The small molecule below binds the protein below.
Small molecule (SMILES): O=C([O-])C(=O)[O-]

Binding-site contacts:
Ligand atom C1 contacts residue THR244 of chain 1.E at 3.9 Å.
Ligand atom O1 contacts residue MG1 of chain 1.DA at 4.1 Å.
Ligand atom O1 contacts residue ARG87 of chain 1.E at 4.2 Å.
Ligand atom O1 contacts residue THR244 of chain 1.E at 3.4 Å (h-bond).
Ligand atom O2 contacts residue MG1 of chain 1.DA at 4.0 Å.
Ligand atom O1 contacts residue LYS186 of chain 1.E at 3.9 Å.
Ligand atom C2 contacts residue MG1 of chain 1.DA at 2.8 Å.
Ligand atom O2 contacts residue THR244 of chain 1.E at 2.6 Å (h-bond).
Ligand atom C2 contacts residue THR244 of chain 1.E at 3.5 Å.
Ligand atom O2 contacts residue ALA209 of chain 1.E at 3.3 Å.
Ligand atom C2 contacts residue ASP212 of chain 1.E at 3.8 Å.
Ligand atom O1 contacts residue ALA209 of chain 1.E at 4.0 Å.
Ligand atom C1 contacts residue MG1 of chain 1.DA at 2.8 Å.
Ligand atom C1 contacts residue ALA209 of chain 1.E at 3.7 Å (hydrophobic).
Ligand atom O4 contacts residue ASP212 of chain 1.E at 2.8 Å (salt-bridge).
Ligand atom O3 contacts residue ALA209 of chain 1.E at 4.2 Å.
Ligand atom O1 contacts residue MET276 of chain 1.E at 4.1 Å.
Ligand atom O2 contacts residue GLY211 of chain 1.E at 2.9 Å (h-bond).
Ligand atom C2 contacts residue ALA209 of chain 1.E at 3.5 Å (hydrophobic).
Ligand atom O3 contacts residue GLU188 of chain 1.E at 3.3 Å (salt-bridge).
Ligand atom C1 contacts residue LYS186 of chain 1.E at 3.7 Å.
Ligand atom C2 contacts residue ARG210 of chain 1.E at 4.4 Å.
Ligand atom O4 contacts residue GLU188 of chain 1.E at 3.0 Å (salt-bridge).
Ligand atom C2 contacts residue GLU188 of chain 1.E at 3.7 Å.
Ligand atom O3 contacts residue LYS186 of chain 1.E at 2.8 Å (salt-bridge).
Ligand atom O4 contacts residue GLY211 of chain 1.E at 3.6 Å.
Ligand atom O1 contacts residue MET207 of chain 1.E at 4.2 Å.
Ligand atom C2 contacts residue GLY211 of chain 1.E at 3.7 Å.
Ligand atom O2 contacts residue ASP212 of chain 1.E at 3.9 Å.
Ligand atom O4 contacts residue ALA209 of chain 1.E at 3.8 Å.
Ligand atom O4 contacts residue MG1 of chain 1.DA at 2.1 Å.
Ligand atom O2 contacts residue ARG210 of chain 1.E at 3.5 Å (salt-bridge).
Ligand atom O3 contacts residue ASP212 of chain 1.E at 4.1 Å.
Ligand atom O3 contacts residue MG1 of chain 1.DA at 2.1 Å.
Ligand atom C1 contacts residue GLU188 of chain 1.E at 3.8 Å.

Sequence of chain 1.E:
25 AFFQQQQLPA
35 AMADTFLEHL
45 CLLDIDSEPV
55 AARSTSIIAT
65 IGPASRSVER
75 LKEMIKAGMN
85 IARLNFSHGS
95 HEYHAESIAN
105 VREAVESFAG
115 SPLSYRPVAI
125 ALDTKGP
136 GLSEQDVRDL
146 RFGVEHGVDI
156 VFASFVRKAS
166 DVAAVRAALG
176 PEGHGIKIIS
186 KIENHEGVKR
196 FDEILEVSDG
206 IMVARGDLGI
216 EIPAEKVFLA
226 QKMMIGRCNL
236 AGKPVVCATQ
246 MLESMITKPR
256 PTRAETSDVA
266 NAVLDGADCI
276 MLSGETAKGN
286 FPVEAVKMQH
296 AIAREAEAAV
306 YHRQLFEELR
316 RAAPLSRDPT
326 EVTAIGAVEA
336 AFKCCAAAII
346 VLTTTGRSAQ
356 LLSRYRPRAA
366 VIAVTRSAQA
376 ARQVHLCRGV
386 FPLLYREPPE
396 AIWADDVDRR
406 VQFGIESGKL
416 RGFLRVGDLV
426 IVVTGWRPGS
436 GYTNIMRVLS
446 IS